The protein below binds the small molecule below.
Small molecule (SMILES): CC(=O)N[C@@H]1[C@@H](O)[C@H](O)[C@@H](CO)O[C@H]1O

Binding-site contacts:
Ligand atom C2 contacts residue ASN197 of chain 1.A at 2.4 Å.
Ligand atom C7 contacts residue ASN197 of chain 1.A at 3.3 Å.
Ligand atom C8 contacts residue ASP187 of chain 1.A at 4.3 Å.
Ligand atom C8 contacts residue ASN197 of chain 1.A at 4.4 Å.
Ligand atom O5 contacts residue ASN197 of chain 1.A at 2.4 Å (h-bond).
Ligand atom O7 contacts residue ASN197 of chain 1.A at 3.5 Å (h-bond).
Ligand atom N2 contacts residue ASN197 of chain 1.A at 2.8 Å (h-bond).
Ligand atom C4 contacts residue ASN197 of chain 1.A at 4.2 Å.
Ligand atom C5 contacts residue ASN197 of chain 1.A at 3.7 Å.
Ligand atom C3 contacts residue ASN197 of chain 1.A at 3.8 Å.
Ligand atom C1 contacts residue ASN197 of chain 1.A at 1.4 Å.

Sequence of chain 1.A:
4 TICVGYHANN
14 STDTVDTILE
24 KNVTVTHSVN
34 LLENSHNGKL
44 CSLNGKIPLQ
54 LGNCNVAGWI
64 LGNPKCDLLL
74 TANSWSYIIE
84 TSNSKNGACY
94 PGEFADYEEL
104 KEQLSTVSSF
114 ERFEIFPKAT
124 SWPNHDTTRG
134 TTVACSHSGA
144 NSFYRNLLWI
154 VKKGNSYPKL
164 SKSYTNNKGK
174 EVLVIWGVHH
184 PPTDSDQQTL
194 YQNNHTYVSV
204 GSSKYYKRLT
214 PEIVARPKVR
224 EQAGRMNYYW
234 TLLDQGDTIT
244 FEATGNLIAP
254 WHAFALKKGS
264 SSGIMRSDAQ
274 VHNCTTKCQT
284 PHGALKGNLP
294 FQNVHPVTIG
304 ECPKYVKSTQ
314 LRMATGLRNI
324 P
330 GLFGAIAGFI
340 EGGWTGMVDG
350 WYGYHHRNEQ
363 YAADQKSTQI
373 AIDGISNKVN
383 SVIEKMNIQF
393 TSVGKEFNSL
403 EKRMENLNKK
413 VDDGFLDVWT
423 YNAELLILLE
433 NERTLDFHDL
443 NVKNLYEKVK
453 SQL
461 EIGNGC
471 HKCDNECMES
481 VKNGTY